A small-molecule ligand and the protein it binds are described below.
Small molecule (SMILES): CCCCO

Sequence of chain 1.B:
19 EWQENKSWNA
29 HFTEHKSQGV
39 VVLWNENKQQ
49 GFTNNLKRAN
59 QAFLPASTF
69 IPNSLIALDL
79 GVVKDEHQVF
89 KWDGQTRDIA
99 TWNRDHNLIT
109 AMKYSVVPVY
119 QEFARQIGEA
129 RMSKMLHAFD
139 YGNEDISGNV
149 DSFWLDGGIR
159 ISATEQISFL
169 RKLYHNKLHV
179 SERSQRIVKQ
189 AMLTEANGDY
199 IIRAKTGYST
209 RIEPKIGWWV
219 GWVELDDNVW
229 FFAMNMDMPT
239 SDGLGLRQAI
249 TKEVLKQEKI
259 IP

Binding-site contacts:
Ligand atom C4 contacts residue TRP20 of chain 1.B at 3.8 Å (hydrophobic).
Ligand atom OH contacts residue ILE165 of chain 1.B at 4.5 Å.
Ligand atom C2 contacts residue SER166 of chain 1.B at 4.4 Å.
Ligand atom OH contacts residue TRP20 of chain 1.B at 3.9 Å.
Ligand atom C1 contacts residue SER166 of chain 1.B at 3.1 Å.